Binding-site contacts:
Ligand atom C contacts residue GOL1 of chain 1.P at 3.4 Å.
Ligand atom O5 contacts residue LYS147 of chain 1.A at 4.3 Å.
Ligand atom C8 contacts residue GOL1 of chain 1.P at 3.9 Å.
Ligand atom O contacts residue GOL1 of chain 1.P at 2.4 Å.
Ligand atom O5 contacts residue TYR177 of chain 1.A at 4.2 Å.
Ligand atom C5 contacts residue LYS147 of chain 1.A at 3.9 Å.
Ligand atom C contacts residue ASN277 of chain 1.A at 3.2 Å.
Ligand atom O6 contacts residue LYS147 of chain 1.A at 3.7 Å.
Ligand atom O2 contacts residue HIS179 of chain 1.A at 3.3 Å (h-bond).
Ligand atom C9 contacts residue ILE272 of chain 1.A at 3.8 Å (hydrophobic).
Ligand atom C2 contacts residue ASP129 of chain 1.A at 3.4 Å.
Ligand atom C4 contacts residue VAL99 of chain 1.A at 4.1 Å (hydrophobic).
Ligand atom N contacts residue GOL1 of chain 1.P at 4.4 Å.
Ligand atom C8 contacts residue ASN277 of chain 1.A at 4.3 Å.
Ligand atom C4 contacts residue LEU203 of chain 1.A at 3.4 Å (hydrophobic).
Ligand atom C9 contacts residue ASN277 of chain 1.A at 3.8 Å.
Ligand atom C8 contacts residue LYS147 of chain 1.A at 4.1 Å.
Ligand atom C3 contacts residue VAL99 of chain 1.A at 4.0 Å (hydrophobic).
Ligand atom O contacts residue TYR235 of chain 1.A at 3.7 Å.
Ligand atom O6 contacts residue ASN277 of chain 1.A at 3.4 Å (h-bond).
Ligand atom C9 contacts residue GOL1 of chain 1.P at 2.6 Å.
Ligand atom C9 contacts residue TYR235 of chain 1.A at 4.3 Å (hydrophobic).
Ligand atom O5 contacts residue TYR182 of chain 1.A at 4.0 Å.
Ligand atom O contacts residue VAL99 of chain 1.A at 4.4 Å.
Ligand atom C4 contacts residue TYR153 of chain 1.A at 4.2 Å (hydrophobic).
Ligand atom O contacts residue ASN277 of chain 1.A at 3.8 Å.
Ligand atom O2 contacts residue ASP129 of chain 1.A at 4.0 Å.
Ligand atom O6 contacts residue VAL99 of chain 1.A at 3.9 Å.
Ligand atom C4 contacts residue GLY148 of chain 1.A at 4.0 Å.
Ligand atom N contacts residue TYR182 of chain 1.A at 4.2 Å.
Ligand atom C2 contacts residue LEU132 of chain 1.A at 4.5 Å (hydrophobic).
Ligand atom C4 contacts residue LYS147 of chain 1.A at 4.3 Å.
Ligand atom C8 contacts residue ILE272 of chain 1.A at 4.4 Å (hydrophobic).
Ligand atom C8 contacts residue ILE276 of chain 1.A at 4.1 Å (hydrophobic).
Ligand atom C8 contacts residue TYR182 of chain 1.A at 4.4 Å (hydrophobic).
Ligand atom C2 contacts residue HIS179 of chain 1.A at 4.4 Å.
Ligand atom N contacts residue LYS147 of chain 1.A at 3.6 Å.
Ligand atom C contacts residue TYR235 of chain 1.A at 4.3 Å (hydrophobic).
Ligand atom O2 contacts residue TYR177 of chain 1.A at 3.8 Å.
Ligand atom C6 contacts residue LYS147 of chain 1.A at 3.5 Å.

Sequence of chain 1.A:
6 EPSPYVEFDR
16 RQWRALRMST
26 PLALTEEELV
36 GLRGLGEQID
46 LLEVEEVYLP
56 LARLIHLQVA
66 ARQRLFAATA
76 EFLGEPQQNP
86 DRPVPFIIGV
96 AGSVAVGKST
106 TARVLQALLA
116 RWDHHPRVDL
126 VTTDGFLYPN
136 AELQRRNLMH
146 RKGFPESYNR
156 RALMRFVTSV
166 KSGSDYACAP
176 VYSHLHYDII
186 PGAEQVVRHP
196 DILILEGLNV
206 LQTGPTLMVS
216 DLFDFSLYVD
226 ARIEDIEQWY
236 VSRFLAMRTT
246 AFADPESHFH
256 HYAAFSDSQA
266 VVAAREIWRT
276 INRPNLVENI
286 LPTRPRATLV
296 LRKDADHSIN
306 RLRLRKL

This small molecule binds to this protein.
Small molecule (SMILES): CC(C)(CO)[C@H](O)C(=O)NCCCO